Sequence of chain 1.C:
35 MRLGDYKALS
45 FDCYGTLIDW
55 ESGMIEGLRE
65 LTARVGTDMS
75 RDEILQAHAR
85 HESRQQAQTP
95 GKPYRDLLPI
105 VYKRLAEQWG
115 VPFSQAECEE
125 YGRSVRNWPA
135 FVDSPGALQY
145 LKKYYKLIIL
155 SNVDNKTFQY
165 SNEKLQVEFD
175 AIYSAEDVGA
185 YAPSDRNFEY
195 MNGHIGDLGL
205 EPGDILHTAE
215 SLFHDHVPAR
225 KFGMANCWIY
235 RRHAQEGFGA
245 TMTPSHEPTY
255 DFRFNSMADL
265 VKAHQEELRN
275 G

The small molecule below binds the protein below.
Small molecule (SMILES): NCCCC(=O)O

Binding-site contacts:
Ligand atom CB contacts residue HIS218 of chain 1.C at 3.8 Å.
Ligand atom N contacts residue ASP46 of chain 1.C at 4.2 Å.
Ligand atom C contacts residue ASP46 of chain 1.C at 2.4 Å.
Ligand atom CB contacts residue TYR48 of chain 1.C at 4.0 Å (hydrophobic).
Ligand atom N contacts residue TRP54 of chain 1.C at 3.2 Å.
Ligand atom CG contacts residue ASP46 of chain 1.C at 1.4 Å.
Ligand atom C contacts residue LEU154 of chain 1.C at 4.5 Å (hydrophobic).
Ligand atom CB contacts residue ASP46 of chain 1.C at 2.4 Å.
Ligand atom CD contacts residue TYR48 of chain 1.C at 3.5 Å (hydrophobic).
Ligand atom CB contacts residue ASN156 of chain 1.C at 4.4 Å.
Ligand atom O contacts residue LEU154 of chain 1.C at 4.0 Å.
Ligand atom C contacts residue SER155 of chain 1.C at 3.5 Å.
Ligand atom C contacts residue CYS47 of chain 1.C at 3.8 Å (hydrophobic).
Ligand atom OXT contacts residue ASN156 of chain 1.C at 2.9 Å (h-bond).
Ligand atom OXT contacts residue SER155 of chain 1.C at 3.5 Å (h-bond).
Ligand atom O contacts residue ASP46 of chain 1.C at 2.7 Å (salt-bridge).
Ligand atom O contacts residue CYS47 of chain 1.C at 2.8 Å (h-bond).
Ligand atom CB contacts residue ASP219 of chain 1.C at 3.7 Å.
Ligand atom CG contacts residue CYS47 of chain 1.C at 4.1 Å (hydrophobic).
Ligand atom O contacts residue SER155 of chain 1.C at 2.8 Å (h-bond).
Ligand atom OXT contacts residue TYR48 of chain 1.C at 3.8 Å.
Ligand atom CD contacts residue TRP54 of chain 1.C at 3.7 Å (hydrophobic).
Ligand atom CG contacts residue ASP219 of chain 1.C at 4.0 Å.
Ligand atom N contacts residue TYR48 of chain 1.C at 3.0 Å (h-bond).
Ligand atom O contacts residue TYR48 of chain 1.C at 2.9 Å (h-bond).
Ligand atom O contacts residue ASN156 of chain 1.C at 3.8 Å.
Ligand atom C contacts residue TYR48 of chain 1.C at 3.4 Å (hydrophobic).
Ligand atom CD contacts residue HIS218 of chain 1.C at 3.4 Å.
Ligand atom C contacts residue ASN156 of chain 1.C at 3.5 Å.
Ligand atom CG contacts residue TYR48 of chain 1.C at 3.3 Å (hydrophobic).
Ligand atom OXT contacts residue ASP46 of chain 1.C at 3.4 Å (salt-bridge).
Ligand atom CD contacts residue ASP46 of chain 1.C at 3.8 Å.